A small-molecule ligand and the protein it binds are described below.
Small molecule (SMILES): CC(=O)N[C@H]1CO[C@H](CO)[C@@H](O[C@@H]2O[C@H](CO)[C@@H](O)[C@H](O)[C@@H]2O)[C@@H]1O

Binding-site contacts:
Ligand atom N2 contacts residue GLU169 of chain 1.A at 4.1 Å.
Ligand atom O7 contacts residue GLU169 of chain 1.A at 3.4 Å.
Ligand atom C7 contacts residue NAG1 of chain 1.F at 3.6 Å.
Ligand atom N2 contacts residue ASP168 of chain 1.A at 4.4 Å.
Ligand atom C7 contacts residue THR166 of chain 1.A at 3.6 Å.
Ligand atom C1 contacts residue NAG1 of chain 1.F at 1.1 Å.
Ligand atom C8 contacts residue THR166 of chain 1.A at 4.3 Å.
Ligand atom C6 contacts residue PRO545 of chain 1.A at 4.0 Å (hydrophobic).
Ligand atom O2 contacts residue MAN1 of chain 1.G at 3.8 Å.
Ligand atom C3 contacts residue ASP168 of chain 1.A at 4.4 Å.
Ligand atom O7 contacts residue ASP168 of chain 1.A at 3.2 Å.
Ligand atom O6 contacts residue ASP168 of chain 1.A at 3.8 Å.
Ligand atom C2 contacts residue MAN1 of chain 1.G at 3.4 Å.
Ligand atom O3 contacts residue MAN1 of chain 1.G at 1.0 Å.
Ligand atom O7 contacts residue GLU134 of chain 1.A at 4.0 Å.
Ligand atom O7 contacts residue NAG1 of chain 1.F at 3.9 Å.
Ligand atom O5 contacts residue NAG1 of chain 1.F at 1.9 Å (h-bond).
Ligand atom C6 contacts residue NAG1 of chain 1.F at 3.8 Å.
Ligand atom C7 contacts residue GLU169 of chain 1.A at 3.7 Å.
Ligand atom C4 contacts residue NAG1 of chain 1.F at 3.8 Å.
Ligand atom C2 contacts residue NAG1 of chain 1.F at 2.4 Å.
Ligand atom C6 contacts residue GLU169 of chain 1.A at 3.6 Å.
Ligand atom C4 contacts residue MAN1 of chain 1.G at 3.1 Å.
Ligand atom O6 contacts residue NAG1 of chain 1.F at 3.7 Å.
Ligand atom O5 contacts residue ASP168 of chain 1.A at 4.0 Å.
Ligand atom C2 contacts residue ASP168 of chain 1.A at 3.8 Å.
Ligand atom C4 contacts residue ASP168 of chain 1.A at 3.9 Å.
Ligand atom C2 contacts residue GLU169 of chain 1.A at 4.2 Å.
Ligand atom O3 contacts residue GLU169 of chain 1.A at 3.5 Å.
Ligand atom C1 contacts residue ASP168 of chain 1.A at 3.8 Å.
Ligand atom N2 contacts residue NAG1 of chain 1.F at 3.0 Å (h-bond).
Ligand atom O4 contacts residue MAN1 of chain 1.G at 3.1 Å.
Ligand atom C5 contacts residue NAG1 of chain 1.F at 3.2 Å.
Ligand atom C3 contacts residue NAG1 of chain 1.F at 3.5 Å.
Ligand atom C7 contacts residue ASP168 of chain 1.A at 4.1 Å.
Ligand atom O7 contacts residue THR166 of chain 1.A at 2.4 Å.
Ligand atom O6 contacts residue PRO545 of chain 1.A at 3.7 Å.
Ligand atom C5 contacts residue GLU169 of chain 1.A at 3.9 Å.
Ligand atom C3 contacts residue MAN1 of chain 1.G at 2.2 Å.
Ligand atom C8 contacts residue NAG1 of chain 1.F at 3.7 Å.

Sequence of chain 1.A:
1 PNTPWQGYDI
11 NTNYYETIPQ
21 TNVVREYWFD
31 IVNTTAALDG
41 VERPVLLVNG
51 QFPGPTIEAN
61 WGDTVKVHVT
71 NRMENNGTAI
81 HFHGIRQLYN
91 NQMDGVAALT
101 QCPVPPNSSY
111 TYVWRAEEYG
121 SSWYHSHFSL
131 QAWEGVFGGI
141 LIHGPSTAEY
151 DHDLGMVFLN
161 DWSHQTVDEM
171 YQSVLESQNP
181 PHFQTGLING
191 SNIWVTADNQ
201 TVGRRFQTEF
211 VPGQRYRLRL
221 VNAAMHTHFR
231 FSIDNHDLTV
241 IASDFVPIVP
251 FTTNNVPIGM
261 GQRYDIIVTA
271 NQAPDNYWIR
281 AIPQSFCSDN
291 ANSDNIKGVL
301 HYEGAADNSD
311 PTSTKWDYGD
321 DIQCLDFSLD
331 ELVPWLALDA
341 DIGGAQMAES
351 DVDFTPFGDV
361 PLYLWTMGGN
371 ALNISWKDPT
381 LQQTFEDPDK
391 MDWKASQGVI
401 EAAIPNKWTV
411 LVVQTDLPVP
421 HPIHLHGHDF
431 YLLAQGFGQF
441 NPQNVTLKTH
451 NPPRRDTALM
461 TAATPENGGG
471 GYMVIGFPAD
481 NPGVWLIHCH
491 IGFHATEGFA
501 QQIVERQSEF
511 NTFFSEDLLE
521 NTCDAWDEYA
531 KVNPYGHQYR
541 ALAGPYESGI